This small molecule binds to this protein.
Small molecule (SMILES): CC(=O)N[C@H]1[C@H](O[C@H]2[C@H](O)[C@@H](NC(C)=O)CO[C@@H]2CO)O[C@H](CO)[C@@H](O[C@@H]2O[C@H](CO)[C@@H](O)[C@H](O[C@H]3O[C@H](CO)[C@@H](O)[C@H](O)[C@@H]3O)[C@@H]2O)[C@@H]1O

Sequence of chain 1.A:
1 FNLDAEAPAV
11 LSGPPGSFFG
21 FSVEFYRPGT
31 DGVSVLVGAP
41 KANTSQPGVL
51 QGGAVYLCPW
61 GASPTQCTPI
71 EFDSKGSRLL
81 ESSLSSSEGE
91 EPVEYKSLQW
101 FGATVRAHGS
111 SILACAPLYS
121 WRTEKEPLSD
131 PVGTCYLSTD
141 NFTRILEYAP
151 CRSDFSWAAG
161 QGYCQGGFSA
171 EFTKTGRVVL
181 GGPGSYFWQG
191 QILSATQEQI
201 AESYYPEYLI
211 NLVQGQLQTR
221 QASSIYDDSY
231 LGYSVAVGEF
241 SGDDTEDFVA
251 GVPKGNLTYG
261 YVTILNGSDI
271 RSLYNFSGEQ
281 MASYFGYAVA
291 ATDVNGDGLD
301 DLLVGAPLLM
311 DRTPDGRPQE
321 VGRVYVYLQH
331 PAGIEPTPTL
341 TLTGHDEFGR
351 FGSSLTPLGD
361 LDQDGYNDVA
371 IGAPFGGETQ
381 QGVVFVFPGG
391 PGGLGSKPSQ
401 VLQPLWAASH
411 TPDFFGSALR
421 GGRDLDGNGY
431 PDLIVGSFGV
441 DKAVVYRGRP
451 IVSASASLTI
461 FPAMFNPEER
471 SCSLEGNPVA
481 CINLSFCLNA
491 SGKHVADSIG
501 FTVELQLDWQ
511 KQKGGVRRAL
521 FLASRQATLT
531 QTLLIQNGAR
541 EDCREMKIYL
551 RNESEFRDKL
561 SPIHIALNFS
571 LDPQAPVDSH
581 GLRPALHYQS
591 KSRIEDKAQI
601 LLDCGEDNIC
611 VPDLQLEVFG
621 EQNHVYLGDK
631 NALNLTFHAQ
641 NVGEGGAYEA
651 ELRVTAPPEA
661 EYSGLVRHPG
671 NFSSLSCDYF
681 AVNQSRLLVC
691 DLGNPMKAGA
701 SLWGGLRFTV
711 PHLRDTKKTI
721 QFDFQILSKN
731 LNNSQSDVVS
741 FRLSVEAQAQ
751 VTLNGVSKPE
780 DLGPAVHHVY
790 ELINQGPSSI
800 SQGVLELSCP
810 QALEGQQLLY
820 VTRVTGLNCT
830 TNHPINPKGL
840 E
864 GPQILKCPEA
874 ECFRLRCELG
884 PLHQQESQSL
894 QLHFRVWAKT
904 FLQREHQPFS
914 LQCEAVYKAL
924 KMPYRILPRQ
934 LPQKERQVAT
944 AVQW

Binding-site contacts:
Ligand atom N2 contacts residue ASN141 of chain 1.A at 3.1 Å (h-bond).
Ligand atom C3 contacts residue ASN141 of chain 1.A at 3.8 Å.
Ligand atom C2 contacts residue ASN141 of chain 1.A at 2.5 Å.
Ligand atom C5 contacts residue ASN141 of chain 1.A at 3.7 Å.
Ligand atom C8 contacts residue ASN141 of chain 1.A at 4.4 Å.
Ligand atom C7 contacts residue ARG27 of chain 1.A at 3.3 Å.
Ligand atom O5 contacts residue PHE142 of chain 1.A at 4.3 Å.
Ligand atom C4 contacts residue ASN141 of chain 1.A at 3.9 Å.
Ligand atom C1 contacts residue ASN141 of chain 1.A at 1.4 Å.
Ligand atom O4 contacts residue GLN66 of chain 1.A at 3.5 Å (h-bond).
Ligand atom O7 contacts residue ASN141 of chain 1.A at 3.1 Å (h-bond).
Ligand atom C8 contacts residue ARG27 of chain 1.A at 3.3 Å.
Ligand atom O3 contacts residue GLN66 of chain 1.A at 4.4 Å.
Ligand atom O5 contacts residue ASN141 of chain 1.A at 2.4 Å (h-bond).
Ligand atom O7 contacts residue ARG27 of chain 1.A at 2.7 Å (salt-bridge).
Ligand atom C7 contacts residue ASN141 of chain 1.A at 3.2 Å.